Binding-site contacts:
Ligand atom C4 contacts residue PHE9 of chain 1.B at 3.4 Å (hydrophobic).
Ligand atom O41 contacts residue HIS88 of chain 1.B at 2.6 Å (h-bond).
Ligand atom O6 contacts residue LEU4 of chain 1.B at 3.0 Å (h-bond).
Ligand atom PA contacts residue MG1 of chain 1.G at 3.5 Å.
Ligand atom O2A contacts residue MG1 of chain 1.G at 2.2 Å.
Ligand atom O1A contacts residue ARG52 of chain 1.B at 3.0 Å (salt-bridge).
Ligand atom O21 contacts residue ASP22 of chain 1.B at 2.6 Å (salt-bridge).
Ligand atom N3 contacts residue PHE3 of chain 1.B at 3.4 Å.
Ligand atom O2B contacts residue GLY50 of chain 1.B at 3.4 Å (h-bond).
Ligand atom O41 contacts residue PHE103 of chain 1.B at 3.5 Å.
Ligand atom C21 contacts residue ASP22 of chain 1.B at 3.4 Å.
Ligand atom N1 contacts residue PHE3 of chain 1.B at 3.5 Å.
Ligand atom C3' contacts residue BMA1 of chain 1.F at 3.1 Å.
Ligand atom O2A contacts residue GLU70 of chain 1.B at 3.3 Å (salt-bridge).
Ligand atom O1A contacts residue GLY51 of chain 1.B at 3.4 Å.
Ligand atom O6 contacts residue ARG52 of chain 1.B at 2.9 Å (salt-bridge).
Ligand atom C2 contacts residue PHE9 of chain 1.B at 3.5 Å (hydrophobic).
Ligand atom O31 contacts residue ASP22 of chain 1.B at 2.9 Å (salt-bridge).
Ligand atom O2' contacts residue BMA1 of chain 1.F at 3.5 Å (h-bond).
Ligand atom N2 contacts residue LEU4 of chain 1.B at 3.1 Å (h-bond).
Ligand atom O21 contacts residue GLY50 of chain 1.B at 3.3 Å.
Ligand atom N1 contacts residue PHE9 of chain 1.B at 3.5 Å.
Ligand atom C61 contacts residue TYR90 of chain 1.B at 3.4 Å (hydrophobic).
Ligand atom O3A contacts residue GLY51 of chain 1.B at 3.4 Å.
Ligand atom O3' contacts residue BMA1 of chain 1.F at 2.7 Å (h-bond).
Ligand atom O31 contacts residue SER20 of chain 1.B at 2.8 Å (h-bond).
Ligand atom O3B contacts residue BMA1 of chain 1.F at 2.8 Å.
Ligand atom C2 contacts residue LEU4 of chain 1.B at 3.4 Å (hydrophobic).
Ligand atom O6A contacts residue ARG37 of chain 1.B at 2.2 Å (salt-bridge).
Ligand atom C2 contacts residue PHE3 of chain 1.B at 3.3 Å (hydrophobic).
Ligand atom O2' contacts residue PHE9 of chain 1.B at 3.5 Å.
Ligand atom PB contacts residue BMA1 of chain 1.F at 3.2 Å.
Ligand atom O2B contacts residue BMA1 of chain 1.F at 2.2 Å (h-bond).
Ligand atom C61 contacts residue ARG37 of chain 1.B at 3.5 Å.
Ligand atom O2B contacts residue MG1 of chain 1.G at 2.2 Å.
Ligand atom N3 contacts residue PHE9 of chain 1.B at 3.4 Å.
Ligand atom O41 contacts residue TYR90 of chain 1.B at 2.8 Å (h-bond).
Ligand atom O2A contacts residue GLY50 of chain 1.B at 3.3 Å (h-bond).
Ligand atom N7 contacts residue ARG52 of chain 1.B at 3.2 Å (salt-bridge).
Ligand atom N1 contacts residue LEU4 of chain 1.B at 2.9 Å (h-bond).

Sequence of chain 1.B:
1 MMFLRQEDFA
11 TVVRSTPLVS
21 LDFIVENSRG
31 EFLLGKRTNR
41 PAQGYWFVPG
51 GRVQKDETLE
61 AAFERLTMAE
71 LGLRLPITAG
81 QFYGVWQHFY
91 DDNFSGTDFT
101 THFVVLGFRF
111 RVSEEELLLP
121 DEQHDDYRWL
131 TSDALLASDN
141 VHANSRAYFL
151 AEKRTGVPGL

A protein and the small-molecule ligand that binds it are described below.
Small molecule (SMILES): Nc1nc2c(ncn2[C@@H]2O[C@H](CO[P](=O)(O)O[P](=O)(O)O[C@H]3O[C@H](CO)[C@@H](O)[C@H](O)[C@@H]3O)[C@@H](O)[C@H]2O)c(=O)[nH]1